A protein and the small-molecule ligand that binds it are described below.
Small molecule (SMILES): O=C1N(Cc2ccc(CO)cc2)[C@H](Cc2ccccc2)[C@H](O)[C@@H](O)[C@@H](Cc2ccccc2)N1Cc1ccc(CO)cc1

Sequence of chain 1.B:
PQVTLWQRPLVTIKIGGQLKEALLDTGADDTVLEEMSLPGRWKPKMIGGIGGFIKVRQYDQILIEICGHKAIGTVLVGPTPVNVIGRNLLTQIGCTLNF

Binding-site contacts:
Ligand atom O77 contacts residue ASP29 of chain 1.A at 3.5 Å (salt-bridge).
Ligand atom C22 contacts residue ILE50 of chain 1.A at 3.6 Å (hydrophobic).
Ligand atom C77 contacts residue ASP30 of chain 1.A at 3.4 Å.
Ligand atom C65 contacts residue ARG8 of chain 1.B at 3.4 Å.
Ligand atom C4 contacts residue ASP25 of chain 1.A at 3.7 Å.
Ligand atom O4 contacts residue GLY27 of chain 1.B at 3.2 Å.
Ligand atom C60 contacts residue ASP25 of chain 1.B at 3.6 Å.
Ligand atom O27 contacts residue ASP30 of chain 1.B at 3.0 Å (salt-bridge).
Ligand atom O4 contacts residue ASP25 of chain 1.A at 3.1 Å (salt-bridge).
Ligand atom O27 contacts residue ASP29 of chain 1.B at 3.3 Å (salt-bridge).
Ligand atom C70 contacts residue GLY49 of chain 1.A at 3.6 Å.
Ligand atom O4 contacts residue ALA28 of chain 1.B at 3.5 Å (h-bond).
Ligand atom O5 contacts residue ALA28 of chain 1.A at 3.6 Å (h-bond).
Ligand atom O1 contacts residue ILE50 of chain 1.A at 3.2 Å (h-bond).
Ligand atom C63 contacts residue VAL82 of chain 1.B at 3.6 Å (hydrophobic).
Ligand atom C72 contacts residue GLY48 of chain 1.A at 3.2 Å.
Ligand atom C20 contacts residue GLY49 of chain 1.B at 3.6 Å.
Ligand atom O5 contacts residue ASP25 of chain 1.A at 2.8 Å (salt-bridge).
Ligand atom C26 contacts residue GLY48 of chain 1.B at 3.2 Å.
Ligand atom C63 contacts residue PRO81 of chain 1.B at 3.5 Å (hydrophobic).
Ligand atom C63 contacts residue ILE50 of chain 1.A at 3.8 Å (hydrophobic).
Ligand atom C62 contacts residue ILE50 of chain 1.A at 3.7 Å (hydrophobic).
Ligand atom C30 contacts residue ASP25 of chain 1.A at 3.6 Å.
Ligand atom O77 contacts residue ASP30 of chain 1.A at 3.1 Å (salt-bridge).
Ligand atom C27 contacts residue VAL32 of chain 1.B at 3.5 Å (hydrophobic).
Ligand atom C33 contacts residue PRO81 of chain 1.A at 3.3 Å (hydrophobic).
Ligand atom C62 contacts residue VAL82 of chain 1.B at 3.8 Å (hydrophobic).
Ligand atom C27 contacts residue ASP30 of chain 1.B at 3.3 Å.
Ligand atom O4 contacts residue ASP25 of chain 1.B at 3.0 Å (salt-bridge).
Ligand atom C34 contacts residue PRO81 of chain 1.A at 3.7 Å (hydrophobic).
Ligand atom O1 contacts residue ILE50 of chain 1.B at 3.3 Å (h-bond).
Ligand atom C76 contacts residue ILE50 of chain 1.B at 3.6 Å (hydrophobic).
Ligand atom O5 contacts residue ASP25 of chain 1.B at 3.0 Å (salt-bridge).
Ligand atom C5 contacts residue ASP25 of chain 1.A at 3.2 Å.
Ligand atom C4 contacts residue ASP25 of chain 1.B at 3.3 Å.
Ligand atom C75 contacts residue ALA28 of chain 1.A at 3.6 Å (hydrophobic).
Ligand atom C23 contacts residue ALA28 of chain 1.B at 3.4 Å (hydrophobic).
Ligand atom C5 contacts residue ASP25 of chain 1.B at 3.6 Å.
Ligand atom O5 contacts residue GLY27 of chain 1.A at 3.3 Å.
Ligand atom C64 contacts residue VAL82 of chain 1.B at 3.6 Å (hydrophobic).

Sequence of chain 1.A:
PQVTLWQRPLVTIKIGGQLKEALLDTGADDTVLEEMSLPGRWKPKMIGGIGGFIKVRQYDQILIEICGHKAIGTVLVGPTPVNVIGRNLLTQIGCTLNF